Binding-site contacts:
Ligand atom CA contacts residue PHE661 of chain 1.A at 3.7 Å (hydrophobic).
Ligand atom CA contacts residue ARG793 of chain 1.A at 4.1 Å.
Ligand atom OXT contacts residue ALA949 of chain 1.A at 4.3 Å.
Ligand atom CB contacts residue PHE956 of chain 1.A at 3.8 Å (hydrophobic).
Ligand atom CD contacts residue PHE956 of chain 1.A at 3.6 Å (hydrophobic).
Ligand atom O contacts residue GLY948 of chain 1.A at 3.2 Å (h-bond).
Ligand atom C contacts residue ILE947 of chain 1.A at 4.3 Å (hydrophobic).
Ligand atom CG contacts residue ILE665 of chain 1.A at 4.3 Å (hydrophobic).
Ligand atom OXT contacts residue GLY948 of chain 1.A at 2.9 Å (h-bond).
Ligand atom CA contacts residue SER795 of chain 1.A at 4.0 Å.
Ligand atom OXT contacts residue ILE947 of chain 1.A at 3.6 Å.
Ligand atom CG contacts residue PHE956 of chain 1.A at 3.4 Å (hydrophobic).
Ligand atom N contacts residue PHE661 of chain 1.A at 4.3 Å.
Ligand atom O contacts residue PHE956 of chain 1.A at 4.0 Å.
Ligand atom OXT contacts residue ARG793 of chain 1.A at 2.8 Å (salt-bridge).
Ligand atom N contacts residue GLU613 of chain 1.A at 4.2 Å.
Ligand atom CB contacts residue SER795 of chain 1.A at 3.6 Å.
Ligand atom C contacts residue GLY948 of chain 1.A at 3.4 Å.
Ligand atom O contacts residue ILE947 of chain 1.A at 4.0 Å.
Ligand atom C contacts residue ARG793 of chain 1.A at 3.6 Å.
Ligand atom CG contacts residue GLU760 of chain 1.A at 4.1 Å.
Ligand atom O contacts residue SER795 of chain 1.A at 3.7 Å.
Ligand atom C contacts residue ALA949 of chain 1.A at 3.9 Å (hydrophobic).
Ligand atom CG contacts residue PHE661 of chain 1.A at 4.4 Å (hydrophobic).
Ligand atom OXT contacts residue SER795 of chain 1.A at 2.6 Å (h-bond).
Ligand atom C contacts residue SER795 of chain 1.A at 3.2 Å.
Ligand atom CB contacts residue ALA794 of chain 1.A at 4.2 Å (hydrophobic).
Ligand atom O contacts residue ALA949 of chain 1.A at 2.9 Å (h-bond).
Ligand atom CB contacts residue PHE661 of chain 1.A at 4.0 Å (hydrophobic).

This protein binds this small molecule.
Small molecule (SMILES): O=C(O)[C@@H]1CCCN1

Sequence of chain 1.A:
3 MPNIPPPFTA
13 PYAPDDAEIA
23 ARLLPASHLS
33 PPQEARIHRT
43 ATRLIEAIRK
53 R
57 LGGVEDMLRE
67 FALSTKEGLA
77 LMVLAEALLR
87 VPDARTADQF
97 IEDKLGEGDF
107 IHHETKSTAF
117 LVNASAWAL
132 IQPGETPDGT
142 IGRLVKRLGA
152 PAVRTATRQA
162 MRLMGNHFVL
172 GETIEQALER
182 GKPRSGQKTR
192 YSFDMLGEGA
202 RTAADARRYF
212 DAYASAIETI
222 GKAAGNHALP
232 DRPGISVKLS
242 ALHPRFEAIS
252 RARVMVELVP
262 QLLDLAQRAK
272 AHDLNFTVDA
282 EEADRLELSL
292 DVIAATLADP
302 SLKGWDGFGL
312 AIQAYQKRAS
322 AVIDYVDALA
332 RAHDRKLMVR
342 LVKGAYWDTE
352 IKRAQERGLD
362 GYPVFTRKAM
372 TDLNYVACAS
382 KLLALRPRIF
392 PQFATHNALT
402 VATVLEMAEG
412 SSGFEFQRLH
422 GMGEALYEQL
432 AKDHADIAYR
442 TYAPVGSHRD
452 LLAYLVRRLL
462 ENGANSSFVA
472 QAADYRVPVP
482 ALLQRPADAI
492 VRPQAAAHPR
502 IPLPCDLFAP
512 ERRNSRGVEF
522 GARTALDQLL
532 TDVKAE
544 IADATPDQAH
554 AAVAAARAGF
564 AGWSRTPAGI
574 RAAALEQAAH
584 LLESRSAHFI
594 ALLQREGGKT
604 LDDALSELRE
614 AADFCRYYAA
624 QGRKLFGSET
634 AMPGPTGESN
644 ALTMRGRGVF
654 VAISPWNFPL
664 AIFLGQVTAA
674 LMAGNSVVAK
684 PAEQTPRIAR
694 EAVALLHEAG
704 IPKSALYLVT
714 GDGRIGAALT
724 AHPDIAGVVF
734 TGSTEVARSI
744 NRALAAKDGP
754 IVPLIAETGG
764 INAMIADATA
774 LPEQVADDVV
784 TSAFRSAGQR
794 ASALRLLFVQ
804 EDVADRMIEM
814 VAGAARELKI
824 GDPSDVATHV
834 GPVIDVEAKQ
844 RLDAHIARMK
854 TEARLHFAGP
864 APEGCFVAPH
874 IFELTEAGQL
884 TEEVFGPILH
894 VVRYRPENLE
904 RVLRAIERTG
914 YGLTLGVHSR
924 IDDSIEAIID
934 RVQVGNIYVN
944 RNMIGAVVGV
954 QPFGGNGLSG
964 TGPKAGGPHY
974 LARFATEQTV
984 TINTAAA